Binding-site contacts:
Ligand atom C8 contacts residue VAL199 of chain 37.B at 3.7 Å (hydrophobic).
Ligand atom C2 contacts residue ILE194 of chain 37.B at 3.5 Å (hydrophobic).
Ligand atom C12 contacts residue PHE237 of chain 37.B at 3.5 Å (hydrophobic).
Ligand atom C5 contacts residue VAL196 of chain 37.B at 3.8 Å (hydrophobic).
Ligand atom O14 contacts residue MET132 of chain 37.B at 3.4 Å.
Ligand atom C25 contacts residue ASP236 of chain 37.B at 3.5 Å.
Ligand atom O22 contacts residue TYR112 of chain 37.B at 3.5 Å.
Ligand atom C8 contacts residue VAL196 of chain 37.B at 3.6 Å (hydrophobic).
Ligand atom N4 contacts residue LEU134 of chain 37.B at 3.7 Å.
Ligand atom C3 contacts residue TYR159 of chain 37.B at 3.6 Å (hydrophobic).
Ligand atom C18 contacts residue TYR112 of chain 37.B at 3.7 Å (hydrophobic).
Ligand atom O22 contacts residue TYR205 of chain 37.B at 3.8 Å.
Ligand atom C18 contacts residue PHE237 of chain 37.B at 3.6 Å (hydrophobic).
Ligand atom C1 contacts residue PRO181 of chain 37.B at 3.7 Å (hydrophobic).
Ligand atom N3 contacts residue LEU240 of chain 37.B at 3.5 Å.
Ligand atom N3 contacts residue TYR159 of chain 37.B at 3.9 Å.
Ligand atom C4 contacts residue VAL196 of chain 37.B at 3.9 Å (hydrophobic).
Ligand atom C10 contacts residue ILE110 of chain 37.B at 3.5 Å (hydrophobic).
Ligand atom C11 contacts residue ILE110 of chain 37.B at 3.6 Å (hydrophobic).
Ligand atom C17 contacts residue PHE237 of chain 37.B at 3.7 Å (hydrophobic).
Ligand atom C11 contacts residue LEU134 of chain 37.B at 3.8 Å (hydrophobic).
Ligand atom C19 contacts residue TYR205 of chain 37.B at 3.7 Å (hydrophobic).
Ligand atom C17 contacts residue TYR112 of chain 37.B at 3.8 Å (hydrophobic).
Ligand atom O23 contacts residue PHE237 of chain 37.B at 3.8 Å.
Ligand atom C4 contacts residue TYR159 of chain 37.B at 3.5 Å (hydrophobic).
Ligand atom C10 contacts residue MET132 of chain 37.B at 3.3 Å (hydrophobic).
Ligand atom C7 contacts residue TYR159 of chain 37.B at 3.7 Å (hydrophobic).
Ligand atom C7 contacts residue VAL196 of chain 37.B at 3.6 Å (hydrophobic).
Ligand atom C20 contacts residue TYR205 of chain 37.B at 3.5 Å (hydrophobic).
Ligand atom C13 contacts residue MET132 of chain 37.B at 3.8 Å (hydrophobic).
Ligand atom N3 contacts residue ILE194 of chain 37.B at 3.6 Å.
Ligand atom C25 contacts residue SER206 of chain 37.B at 3.8 Å.
Ligand atom C13 contacts residue VAL199 of chain 37.B at 3.7 Å (hydrophobic).
Ligand atom C3 contacts residue ALA24 of chain 37.D at 3.5 Å (hydrophobic).
Ligand atom C21 contacts residue TYR112 of chain 37.B at 3.3 Å (hydrophobic).
Ligand atom C2 contacts residue TYR159 of chain 37.B at 3.5 Å (hydrophobic).
Ligand atom N4 contacts residue LEU240 of chain 37.B at 3.6 Å.
Ligand atom O23 contacts residue TYR112 of chain 37.B at 3.5 Å.
Ligand atom N6 contacts residue VAL196 of chain 37.B at 3.9 Å.
Ligand atom C21 contacts residue PHE237 of chain 37.B at 3.7 Å (hydrophobic).

Sequence of chain 37.B:
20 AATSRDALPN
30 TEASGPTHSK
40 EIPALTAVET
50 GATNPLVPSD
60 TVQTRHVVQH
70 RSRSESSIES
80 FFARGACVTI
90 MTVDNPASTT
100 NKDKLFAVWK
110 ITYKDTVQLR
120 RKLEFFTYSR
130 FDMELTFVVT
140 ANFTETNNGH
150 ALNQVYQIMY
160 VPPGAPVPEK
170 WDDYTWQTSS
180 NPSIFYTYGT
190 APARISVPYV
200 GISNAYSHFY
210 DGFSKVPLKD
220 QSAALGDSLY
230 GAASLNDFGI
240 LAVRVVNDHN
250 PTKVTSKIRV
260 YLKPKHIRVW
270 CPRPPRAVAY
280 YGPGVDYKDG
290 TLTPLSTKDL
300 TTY

Sequence of chain 37.D:
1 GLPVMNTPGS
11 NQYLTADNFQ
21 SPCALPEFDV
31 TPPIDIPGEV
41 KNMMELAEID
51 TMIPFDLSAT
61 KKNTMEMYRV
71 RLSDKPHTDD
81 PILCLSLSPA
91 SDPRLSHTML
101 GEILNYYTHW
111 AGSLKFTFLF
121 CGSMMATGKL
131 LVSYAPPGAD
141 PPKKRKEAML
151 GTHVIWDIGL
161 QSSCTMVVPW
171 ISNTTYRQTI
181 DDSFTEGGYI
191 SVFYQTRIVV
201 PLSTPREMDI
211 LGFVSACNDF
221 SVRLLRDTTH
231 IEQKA

A protein and the small-molecule ligand that binds it are described below.
Small molecule (SMILES): CCOC(=O)c1ccc(OCCC2CCN(c3ccc(C)nn3)CC2)cc1